The protein below binds the small molecule below.
Small molecule (SMILES): CC(=O)N[C@@H]1[C@@H](O)[C@H](O)[C@@H](CO)O[C@H]1O

Sequence of chain 1.A:
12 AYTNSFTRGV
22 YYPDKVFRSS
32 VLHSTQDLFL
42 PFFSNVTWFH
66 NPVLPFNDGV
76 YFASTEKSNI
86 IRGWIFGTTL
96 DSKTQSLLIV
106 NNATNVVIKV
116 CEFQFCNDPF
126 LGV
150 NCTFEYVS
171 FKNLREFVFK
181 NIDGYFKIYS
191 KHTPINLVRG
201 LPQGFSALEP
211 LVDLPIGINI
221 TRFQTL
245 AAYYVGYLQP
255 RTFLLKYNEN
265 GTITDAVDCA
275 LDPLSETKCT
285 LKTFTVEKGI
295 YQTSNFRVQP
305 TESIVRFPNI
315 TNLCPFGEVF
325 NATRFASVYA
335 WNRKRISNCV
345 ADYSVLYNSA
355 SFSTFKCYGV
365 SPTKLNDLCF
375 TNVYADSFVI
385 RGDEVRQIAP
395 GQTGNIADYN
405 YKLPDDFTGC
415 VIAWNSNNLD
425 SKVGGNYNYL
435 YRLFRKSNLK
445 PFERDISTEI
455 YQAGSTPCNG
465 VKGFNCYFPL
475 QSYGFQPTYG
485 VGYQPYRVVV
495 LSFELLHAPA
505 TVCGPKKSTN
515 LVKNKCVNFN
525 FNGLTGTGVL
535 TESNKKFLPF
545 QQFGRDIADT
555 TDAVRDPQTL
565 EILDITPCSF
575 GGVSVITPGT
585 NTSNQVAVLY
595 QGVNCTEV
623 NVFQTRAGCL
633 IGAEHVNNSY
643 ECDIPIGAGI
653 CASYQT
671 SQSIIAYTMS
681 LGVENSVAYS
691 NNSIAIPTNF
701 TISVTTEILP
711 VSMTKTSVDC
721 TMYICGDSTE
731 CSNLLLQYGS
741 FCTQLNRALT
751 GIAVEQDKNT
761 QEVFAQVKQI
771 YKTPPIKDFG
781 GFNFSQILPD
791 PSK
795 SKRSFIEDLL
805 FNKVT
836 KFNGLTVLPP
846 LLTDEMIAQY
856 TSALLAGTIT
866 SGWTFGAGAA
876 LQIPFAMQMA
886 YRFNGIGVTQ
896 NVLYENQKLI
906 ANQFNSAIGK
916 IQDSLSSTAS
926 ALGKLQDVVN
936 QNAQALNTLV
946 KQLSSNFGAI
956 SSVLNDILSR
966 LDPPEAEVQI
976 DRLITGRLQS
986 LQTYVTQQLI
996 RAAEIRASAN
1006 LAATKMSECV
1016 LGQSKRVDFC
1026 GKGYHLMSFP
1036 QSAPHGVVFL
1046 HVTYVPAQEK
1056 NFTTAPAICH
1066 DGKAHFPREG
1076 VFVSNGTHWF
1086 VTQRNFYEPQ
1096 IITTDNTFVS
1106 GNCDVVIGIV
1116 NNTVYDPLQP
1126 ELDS

Sequence of chain 1.C:
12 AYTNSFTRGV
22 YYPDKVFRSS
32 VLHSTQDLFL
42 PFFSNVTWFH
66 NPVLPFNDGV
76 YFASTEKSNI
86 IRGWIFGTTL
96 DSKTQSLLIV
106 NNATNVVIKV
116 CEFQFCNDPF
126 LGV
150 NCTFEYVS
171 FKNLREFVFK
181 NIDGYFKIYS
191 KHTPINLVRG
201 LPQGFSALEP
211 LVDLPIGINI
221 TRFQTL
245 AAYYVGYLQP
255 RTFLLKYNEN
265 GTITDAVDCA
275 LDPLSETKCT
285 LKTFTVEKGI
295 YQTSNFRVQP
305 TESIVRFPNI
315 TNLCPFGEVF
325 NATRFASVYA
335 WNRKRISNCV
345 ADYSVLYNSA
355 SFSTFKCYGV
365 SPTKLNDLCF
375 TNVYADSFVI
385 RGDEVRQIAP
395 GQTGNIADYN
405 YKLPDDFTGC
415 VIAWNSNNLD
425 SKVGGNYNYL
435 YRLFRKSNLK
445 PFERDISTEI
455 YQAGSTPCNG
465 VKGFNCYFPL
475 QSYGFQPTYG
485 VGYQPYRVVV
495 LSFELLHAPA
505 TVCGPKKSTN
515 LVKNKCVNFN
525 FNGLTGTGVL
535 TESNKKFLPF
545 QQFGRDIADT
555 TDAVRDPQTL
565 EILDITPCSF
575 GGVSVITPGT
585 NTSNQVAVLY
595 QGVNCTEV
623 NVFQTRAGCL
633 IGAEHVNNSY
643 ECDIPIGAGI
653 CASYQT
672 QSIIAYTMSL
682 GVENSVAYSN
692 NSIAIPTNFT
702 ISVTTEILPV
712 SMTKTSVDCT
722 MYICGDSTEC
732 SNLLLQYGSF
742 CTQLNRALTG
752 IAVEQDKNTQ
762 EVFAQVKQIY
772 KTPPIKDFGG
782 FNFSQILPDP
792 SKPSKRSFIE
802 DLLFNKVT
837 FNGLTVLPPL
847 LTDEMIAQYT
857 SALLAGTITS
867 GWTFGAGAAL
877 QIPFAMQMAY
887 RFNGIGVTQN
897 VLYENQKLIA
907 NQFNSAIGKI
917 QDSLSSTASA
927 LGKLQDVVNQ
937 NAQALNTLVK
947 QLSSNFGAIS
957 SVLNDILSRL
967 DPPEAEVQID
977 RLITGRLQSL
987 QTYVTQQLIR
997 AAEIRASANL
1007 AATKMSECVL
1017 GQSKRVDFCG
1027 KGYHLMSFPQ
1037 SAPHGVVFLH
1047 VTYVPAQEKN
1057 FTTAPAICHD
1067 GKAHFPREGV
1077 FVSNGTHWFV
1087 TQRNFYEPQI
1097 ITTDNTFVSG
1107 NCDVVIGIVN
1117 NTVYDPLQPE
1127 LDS

Binding-site contacts:
Ligand atom O6 contacts residue LYS540 of chain 1.C at 4.1 Å.
Ligand atom C7 contacts residue ASN262 of chain 1.A at 4.0 Å.
Ligand atom N2 contacts residue ASN264 of chain 1.A at 3.0 Å (h-bond).
Ligand atom C7 contacts residue GLU263 of chain 1.A at 4.0 Å.
Ligand atom O7 contacts residue ASN264 of chain 1.A at 3.1 Å (h-bond).
Ligand atom C8 contacts residue GLU263 of chain 1.A at 3.9 Å.
Ligand atom O5 contacts residue LYS540 of chain 1.C at 4.4 Å.
Ligand atom C5 contacts residue ASN264 of chain 1.A at 3.7 Å.
Ligand atom O7 contacts residue GLU263 of chain 1.A at 3.6 Å (salt-bridge).
Ligand atom C2 contacts residue ASN264 of chain 1.A at 2.5 Å.
Ligand atom O5 contacts residue ASN264 of chain 1.A at 2.4 Å (h-bond).
Ligand atom C3 contacts residue ASN264 of chain 1.A at 3.8 Å.
Ligand atom O7 contacts residue ASN262 of chain 1.A at 3.1 Å (h-bond).
Ligand atom C1 contacts residue ASN264 of chain 1.A at 1.5 Å.
Ligand atom C7 contacts residue ASN264 of chain 1.A at 3.2 Å.
Ligand atom N2 contacts residue ASN262 of chain 1.A at 4.2 Å.
Ligand atom C4 contacts residue ASN264 of chain 1.A at 4.3 Å.
Ligand atom C6 contacts residue LYS540 of chain 1.C at 4.3 Å.